Sequence of chain 1.B:
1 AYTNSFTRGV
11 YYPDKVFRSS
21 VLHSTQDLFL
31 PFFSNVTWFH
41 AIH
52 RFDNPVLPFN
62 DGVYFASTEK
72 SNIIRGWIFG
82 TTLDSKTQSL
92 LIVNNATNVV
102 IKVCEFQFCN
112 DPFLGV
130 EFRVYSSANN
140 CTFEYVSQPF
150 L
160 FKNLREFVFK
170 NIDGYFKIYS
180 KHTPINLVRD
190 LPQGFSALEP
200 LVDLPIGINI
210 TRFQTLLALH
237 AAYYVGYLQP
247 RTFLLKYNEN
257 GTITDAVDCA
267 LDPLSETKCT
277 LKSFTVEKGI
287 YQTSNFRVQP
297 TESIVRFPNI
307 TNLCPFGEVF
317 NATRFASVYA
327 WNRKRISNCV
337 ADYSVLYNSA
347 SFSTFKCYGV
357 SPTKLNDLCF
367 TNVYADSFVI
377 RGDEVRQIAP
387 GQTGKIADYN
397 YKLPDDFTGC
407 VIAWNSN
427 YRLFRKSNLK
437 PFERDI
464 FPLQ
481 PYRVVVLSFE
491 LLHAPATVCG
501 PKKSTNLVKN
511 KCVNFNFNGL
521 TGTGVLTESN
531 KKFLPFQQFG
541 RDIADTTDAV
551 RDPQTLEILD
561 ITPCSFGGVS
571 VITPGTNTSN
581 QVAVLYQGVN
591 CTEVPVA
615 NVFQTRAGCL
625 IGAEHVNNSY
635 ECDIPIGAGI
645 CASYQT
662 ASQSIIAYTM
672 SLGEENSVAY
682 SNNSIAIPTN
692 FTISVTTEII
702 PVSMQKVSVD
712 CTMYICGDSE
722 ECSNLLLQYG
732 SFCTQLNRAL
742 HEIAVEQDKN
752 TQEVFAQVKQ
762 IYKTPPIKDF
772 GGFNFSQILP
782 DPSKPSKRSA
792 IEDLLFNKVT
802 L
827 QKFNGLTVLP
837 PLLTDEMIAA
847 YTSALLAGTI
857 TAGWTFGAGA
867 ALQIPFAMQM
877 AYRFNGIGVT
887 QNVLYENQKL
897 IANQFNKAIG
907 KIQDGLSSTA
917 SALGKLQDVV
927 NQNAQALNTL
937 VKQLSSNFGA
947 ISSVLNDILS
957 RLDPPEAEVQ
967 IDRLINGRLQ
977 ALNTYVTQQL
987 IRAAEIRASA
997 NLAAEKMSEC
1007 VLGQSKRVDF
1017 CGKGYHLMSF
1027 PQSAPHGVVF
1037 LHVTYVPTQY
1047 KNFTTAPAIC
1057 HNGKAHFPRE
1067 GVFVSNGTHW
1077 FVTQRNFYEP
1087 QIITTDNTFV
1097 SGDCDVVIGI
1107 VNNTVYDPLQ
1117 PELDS

This protein binds this small molecule.
Small molecule (SMILES): CC(=O)N[C@H]1[C@H](O[C@H]2[C@H](O)[C@@H](NC(C)=O)CO[C@@H]2CO)O[C@H](CO)[C@@H](O[C@@H]2O[C@H](CO)[C@@H](O)[C@H](O)[C@@H]2O)[C@@H]1O

Binding-site contacts:
Ligand atom O7 contacts residue ASN256 of chain 1.B at 3.8 Å.
Ligand atom C2 contacts residue ASN256 of chain 1.B at 2.4 Å.
Ligand atom C3 contacts residue ASN256 of chain 1.B at 3.8 Å.
Ligand atom O5 contacts residue ASN256 of chain 1.B at 2.4 Å (h-bond).
Ligand atom N2 contacts residue ASN256 of chain 1.B at 2.8 Å (h-bond).
Ligand atom O5 contacts residue GLU255 of chain 1.B at 4.5 Å.
Ligand atom C5 contacts residue ASN256 of chain 1.B at 3.7 Å.
Ligand atom C7 contacts residue ASN256 of chain 1.B at 3.5 Å.
Ligand atom C1 contacts residue ASN256 of chain 1.B at 1.4 Å.
Ligand atom C4 contacts residue ASN256 of chain 1.B at 4.2 Å.
Ligand atom C1 contacts residue GLU255 of chain 1.B at 4.4 Å.
Ligand atom C1 contacts residue ASN254 of chain 1.B at 4.2 Å.